This protein binds this small molecule.
Small molecule (SMILES): CC(=O)N[C@@H]1[C@@H](O)[C@H](O)[C@@H](CO)O[C@H]1O

Sequence of chain 1.B:
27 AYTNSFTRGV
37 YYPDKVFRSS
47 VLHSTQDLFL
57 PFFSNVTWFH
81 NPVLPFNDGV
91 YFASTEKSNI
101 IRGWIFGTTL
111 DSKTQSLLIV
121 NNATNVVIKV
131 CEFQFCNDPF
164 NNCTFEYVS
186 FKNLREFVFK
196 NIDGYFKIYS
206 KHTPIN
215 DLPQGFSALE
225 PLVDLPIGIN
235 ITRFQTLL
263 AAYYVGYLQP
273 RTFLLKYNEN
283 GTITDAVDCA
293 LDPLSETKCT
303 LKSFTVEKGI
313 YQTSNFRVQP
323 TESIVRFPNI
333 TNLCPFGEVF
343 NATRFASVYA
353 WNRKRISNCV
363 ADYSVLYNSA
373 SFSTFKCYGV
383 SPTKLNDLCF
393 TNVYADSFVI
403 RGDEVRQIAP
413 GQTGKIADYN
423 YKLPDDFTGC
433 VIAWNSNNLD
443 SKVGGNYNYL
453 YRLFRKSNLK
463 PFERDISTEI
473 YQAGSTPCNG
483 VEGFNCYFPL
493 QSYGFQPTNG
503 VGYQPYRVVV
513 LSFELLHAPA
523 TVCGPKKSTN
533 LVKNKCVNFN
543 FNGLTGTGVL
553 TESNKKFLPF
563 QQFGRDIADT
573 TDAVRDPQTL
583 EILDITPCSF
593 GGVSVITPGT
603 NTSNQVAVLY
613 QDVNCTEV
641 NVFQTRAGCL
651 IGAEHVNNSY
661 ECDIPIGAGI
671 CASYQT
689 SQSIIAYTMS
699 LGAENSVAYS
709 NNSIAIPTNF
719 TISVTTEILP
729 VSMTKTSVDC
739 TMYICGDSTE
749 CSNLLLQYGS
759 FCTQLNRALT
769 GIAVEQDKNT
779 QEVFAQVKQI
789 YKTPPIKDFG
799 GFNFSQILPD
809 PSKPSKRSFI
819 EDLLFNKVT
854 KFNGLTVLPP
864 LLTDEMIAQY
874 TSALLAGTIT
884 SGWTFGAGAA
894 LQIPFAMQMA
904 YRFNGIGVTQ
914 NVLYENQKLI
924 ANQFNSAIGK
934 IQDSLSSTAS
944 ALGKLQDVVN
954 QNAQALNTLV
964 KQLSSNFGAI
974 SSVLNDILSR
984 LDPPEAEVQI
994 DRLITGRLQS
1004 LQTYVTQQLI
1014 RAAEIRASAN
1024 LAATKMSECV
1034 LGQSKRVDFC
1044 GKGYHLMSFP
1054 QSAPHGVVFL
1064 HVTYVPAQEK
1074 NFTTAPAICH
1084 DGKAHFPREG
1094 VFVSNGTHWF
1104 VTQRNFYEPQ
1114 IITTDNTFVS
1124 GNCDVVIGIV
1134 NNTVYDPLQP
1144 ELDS

Binding-site contacts:
Ligand atom C8 contacts residue ASN603 of chain 1.B at 4.4 Å.
Ligand atom C1 contacts residue ASN603 of chain 1.B at 1.5 Å.
Ligand atom O7 contacts residue ASN603 of chain 1.B at 3.0 Å (h-bond).
Ligand atom C5 contacts residue ASN603 of chain 1.B at 3.7 Å.
Ligand atom N2 contacts residue ASN603 of chain 1.B at 2.9 Å (h-bond).
Ligand atom C2 contacts residue ASN603 of chain 1.B at 2.5 Å.
Ligand atom O5 contacts residue ASN603 of chain 1.B at 2.3 Å (h-bond).
Ligand atom C6 contacts residue ASN603 of chain 1.B at 4.5 Å.
Ligand atom C7 contacts residue ASN603 of chain 1.B at 3.2 Å.
Ligand atom C3 contacts residue ASN603 of chain 1.B at 3.8 Å.
Ligand atom O7 contacts residue THR604 of chain 1.B at 4.1 Å.
Ligand atom C4 contacts residue ASN603 of chain 1.B at 4.2 Å.
Ligand atom O6 contacts residue ASN603 of chain 1.B at 4.2 Å.